Sequence of chain 5.A:
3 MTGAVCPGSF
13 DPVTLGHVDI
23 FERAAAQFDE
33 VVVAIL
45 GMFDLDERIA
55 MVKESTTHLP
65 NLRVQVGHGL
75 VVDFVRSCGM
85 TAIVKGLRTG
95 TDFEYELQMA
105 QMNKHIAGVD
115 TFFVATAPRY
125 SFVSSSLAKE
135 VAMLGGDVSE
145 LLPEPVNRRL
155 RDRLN

This small molecule binds to this protein.
Small molecule (SMILES): O=C(O)c1ccccc1C(=O)c1ccc(C(=O)O)c([N+](=O)[O-])c1

Sequence of chain 6.A:
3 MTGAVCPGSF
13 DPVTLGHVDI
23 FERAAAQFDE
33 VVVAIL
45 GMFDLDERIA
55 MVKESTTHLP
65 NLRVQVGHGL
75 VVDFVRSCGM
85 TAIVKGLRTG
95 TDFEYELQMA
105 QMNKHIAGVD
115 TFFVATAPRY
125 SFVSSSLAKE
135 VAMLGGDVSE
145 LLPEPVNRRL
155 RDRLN

Binding-site contacts:
Ligand atom O15 contacts residue LEU74 of chain 6.A at 3.7 Å.
Ligand atom C11 contacts residue LEU131 of chain 5.A at 3.7 Å (hydrophobic).
Ligand atom O15 contacts residue VAL75 of chain 6.A at 3.6 Å.
Ligand atom C21 contacts residue GLY10 of chain 6.A at 3.4 Å.
Ligand atom O16 contacts residue VAL75 of chain 6.A at 2.8 Å (h-bond).
Ligand atom O20 contacts residue MET103 of chain 6.A at 3.3 Å.
Ligand atom C10 contacts residue MET103 of chain 6.A at 3.9 Å (hydrophobic).
Ligand atom C14 contacts residue LEU74 of chain 6.A at 3.8 Å (hydrophobic).
Ligand atom C11 contacts residue MET103 of chain 6.A at 3.5 Å (hydrophobic).
Ligand atom O15 contacts residue GLY73 of chain 6.A at 3.6 Å (h-bond).
Ligand atom O19 contacts residue PRO9 of chain 6.A at 3.7 Å.
Ligand atom C21 contacts residue LEU38 of chain 6.A at 3.6 Å (hydrophobic).
Ligand atom N18 contacts residue VAL75 of chain 6.A at 4.2 Å.
Ligand atom C09 contacts residue GLU134 of chain 5.A at 3.4 Å.
Ligand atom N18 contacts residue LYS89 of chain 6.A at 3.6 Å.
Ligand atom C03 contacts residue LEU38 of chain 6.A at 3.8 Å (hydrophobic).
Ligand atom O15 contacts residue LEU138 of chain 5.A at 4.2 Å.
Ligand atom C12 contacts residue MET103 of chain 6.A at 3.7 Å (hydrophobic).
Ligand atom O22 contacts residue PRO9 of chain 6.A at 3.5 Å.
Ligand atom C02 contacts residue LEU38 of chain 6.A at 3.8 Å (hydrophobic).
Ligand atom C10 contacts residue LEU131 of chain 5.A at 3.5 Å (hydrophobic).
Ligand atom C11 contacts residue VAL135 of chain 5.A at 3.7 Å (hydrophobic).
Ligand atom C10 contacts residue GLU134 of chain 5.A at 3.3 Å.
Ligand atom O17 contacts residue LEU138 of chain 5.A at 4.0 Å.
Ligand atom C04 contacts residue VAL75 of chain 6.A at 4.2 Å (hydrophobic).
Ligand atom C21 contacts residue PRO9 of chain 6.A at 4.1 Å (hydrophobic).
Ligand atom C14 contacts residue VAL75 of chain 6.A at 3.6 Å (hydrophobic).
Ligand atom C09 contacts residue MET103 of chain 6.A at 4.2 Å (hydrophobic).
Ligand atom O16 contacts residue LEU74 of chain 6.A at 3.5 Å.
Ligand atom O22 contacts residue GLY10 of chain 6.A at 2.8 Å (h-bond).
Ligand atom C13 contacts residue LEU74 of chain 6.A at 4.1 Å (hydrophobic).
Ligand atom O23 contacts residue GLY10 of chain 6.A at 3.1 Å.
Ligand atom O22 contacts residue SER11 of chain 6.A at 3.8 Å.
Ligand atom C13 contacts residue LEU138 of chain 5.A at 4.2 Å (hydrophobic).
Ligand atom O19 contacts residue LYS89 of chain 6.A at 3.0 Å (salt-bridge).
Ligand atom O23 contacts residue PRO9 of chain 6.A at 3.8 Å.
Ligand atom O19 contacts residue VAL75 of chain 6.A at 4.0 Å.
Ligand atom O20 contacts residue LYS89 of chain 6.A at 3.5 Å (salt-bridge).
Ligand atom O22 contacts residue LEU38 of chain 6.A at 2.8 Å.
Ligand atom C12 contacts residue LEU74 of chain 6.A at 3.7 Å (hydrophobic).